Binding-site contacts:
Ligand atom C5 contacts residue ASN44 of chain 2.E at 3.7 Å.
Ligand atom N2 contacts residue ILE109 of chain 2.E at 4.5 Å.
Ligand atom C3 contacts residue ASN44 of chain 2.E at 3.8 Å.
Ligand atom C8 contacts residue LEU108 of chain 2.E at 3.7 Å (hydrophobic).
Ligand atom C8 contacts residue THR146 of chain 2.E at 4.1 Å.
Ligand atom O7 contacts residue ASN44 of chain 2.E at 3.7 Å.
Ligand atom O5 contacts residue ASN44 of chain 2.E at 2.4 Å (h-bond).
Ligand atom N2 contacts residue ASN44 of chain 2.E at 2.9 Å (h-bond).
Ligand atom N2 contacts residue LEU108 of chain 2.E at 2.7 Å (h-bond).
Ligand atom O6 contacts residue VAL45 of chain 2.E at 3.9 Å.
Ligand atom C3 contacts residue LEU108 of chain 2.E at 3.5 Å (hydrophobic).
Ligand atom C7 contacts residue LEU108 of chain 2.E at 3.6 Å (hydrophobic).
Ligand atom C7 contacts residue THR146 of chain 2.E at 4.2 Å.
Ligand atom C2 contacts residue LEU108 of chain 2.E at 3.5 Å (hydrophobic).
Ligand atom O6 contacts residue GLU55 of chain 41.E at 3.7 Å.
Ligand atom C7 contacts residue ASN44 of chain 2.E at 3.4 Å.
Ligand atom C1 contacts residue LEU108 of chain 2.E at 3.9 Å (hydrophobic).
Ligand atom C6 contacts residue ARG110 of chain 2.E at 3.5 Å.
Ligand atom O6 contacts residue ARG110 of chain 2.E at 2.9 Å (salt-bridge).
Ligand atom O7 contacts residue LEU108 of chain 2.E at 3.7 Å.
Ligand atom C8 contacts residue ASN44 of chain 2.E at 4.5 Å.
Ligand atom C4 contacts residue ASN44 of chain 2.E at 4.3 Å.
Ligand atom C8 contacts residue VAL62 of chain 2.E at 3.8 Å (hydrophobic).
Ligand atom C6 contacts residue GLU55 of chain 41.E at 3.5 Å.
Ligand atom O3 contacts residue LEU108 of chain 2.E at 4.0 Å.
Ligand atom C2 contacts residue ASN44 of chain 2.E at 2.5 Å.
Ligand atom C5 contacts residue ARG110 of chain 2.E at 4.4 Å.
Ligand atom C1 contacts residue ASN44 of chain 2.E at 1.4 Å.
Ligand atom O7 contacts residue THR146 of chain 2.E at 3.3 Å.
Ligand atom C8 contacts residue ILE109 of chain 2.E at 3.8 Å (hydrophobic).

Sequence of chain 2.E:
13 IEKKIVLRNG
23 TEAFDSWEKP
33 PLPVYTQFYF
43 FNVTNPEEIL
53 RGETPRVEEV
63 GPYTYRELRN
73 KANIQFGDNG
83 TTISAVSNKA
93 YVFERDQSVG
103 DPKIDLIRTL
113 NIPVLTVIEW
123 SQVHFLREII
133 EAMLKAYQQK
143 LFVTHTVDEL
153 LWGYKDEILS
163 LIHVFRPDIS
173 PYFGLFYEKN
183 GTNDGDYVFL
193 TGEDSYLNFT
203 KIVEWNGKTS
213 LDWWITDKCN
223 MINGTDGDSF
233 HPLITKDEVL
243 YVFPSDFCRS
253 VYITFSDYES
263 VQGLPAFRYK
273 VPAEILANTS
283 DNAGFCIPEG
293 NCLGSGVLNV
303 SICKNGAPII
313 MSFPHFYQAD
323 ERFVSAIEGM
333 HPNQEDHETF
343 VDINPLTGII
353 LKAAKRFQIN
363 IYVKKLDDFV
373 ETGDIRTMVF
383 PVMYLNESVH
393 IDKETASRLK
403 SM

The protein below binds the small molecule below.
Small molecule (SMILES): CC(=O)N[C@H]1[C@H](O[C@H]2[C@H](O)[C@@H](NC(C)=O)CO[C@@H]2CO)O[C@H](CO)[C@@H](O[C@@H]2O[C@H](CO)[C@@H](O)[C@H](O[C@H]3O[C@H](CO)[C@@H](O)[C@H](O)[C@@H]3O)[C@@H]2O)[C@@H]1O

Sequence of chain 41.E:
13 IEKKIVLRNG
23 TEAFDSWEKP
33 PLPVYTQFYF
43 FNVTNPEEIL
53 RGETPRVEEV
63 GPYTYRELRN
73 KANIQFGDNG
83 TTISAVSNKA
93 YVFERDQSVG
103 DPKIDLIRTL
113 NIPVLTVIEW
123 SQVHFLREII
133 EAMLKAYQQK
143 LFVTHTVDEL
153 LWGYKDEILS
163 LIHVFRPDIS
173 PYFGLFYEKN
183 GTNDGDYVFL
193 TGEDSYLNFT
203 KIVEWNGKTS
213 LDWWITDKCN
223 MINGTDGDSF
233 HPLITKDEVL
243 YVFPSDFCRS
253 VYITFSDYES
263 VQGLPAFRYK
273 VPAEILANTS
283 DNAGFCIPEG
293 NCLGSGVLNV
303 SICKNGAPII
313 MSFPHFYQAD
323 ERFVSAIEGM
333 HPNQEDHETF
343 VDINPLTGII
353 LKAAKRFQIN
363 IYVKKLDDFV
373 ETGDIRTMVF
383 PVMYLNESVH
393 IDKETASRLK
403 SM